Sequence of chain 1.F:
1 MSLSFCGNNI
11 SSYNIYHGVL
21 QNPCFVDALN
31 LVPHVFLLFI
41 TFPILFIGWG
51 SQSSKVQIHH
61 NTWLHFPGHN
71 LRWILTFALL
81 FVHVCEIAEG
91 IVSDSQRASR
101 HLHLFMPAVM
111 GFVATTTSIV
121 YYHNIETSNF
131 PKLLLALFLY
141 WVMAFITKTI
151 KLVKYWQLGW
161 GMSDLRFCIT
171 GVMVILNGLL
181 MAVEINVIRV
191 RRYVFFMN

Binding-site contacts:
Ligand atom N2 contacts residue ASN9 of chain 1.F at 2.9 Å (h-bond).
Ligand atom O5 contacts residue ASN9 of chain 1.F at 2.2 Å (h-bond).
Ligand atom C6 contacts residue ASN9 of chain 1.F at 4.2 Å.
Ligand atom C2 contacts residue ASN9 of chain 1.F at 2.5 Å.
Ligand atom C5 contacts residue ASN9 of chain 1.F at 3.0 Å.
Ligand atom C4 contacts residue ASN9 of chain 1.F at 3.7 Å.
Ligand atom C1 contacts residue ASN9 of chain 1.F at 1.4 Å.
Ligand atom O7 contacts residue ASN9 of chain 1.F at 2.9 Å (h-bond).
Ligand atom C3 contacts residue ASN9 of chain 1.F at 3.3 Å.
Ligand atom C7 contacts residue ASN9 of chain 1.F at 3.2 Å.

This small molecule binds to this protein.
Small molecule (SMILES): CC(=O)N[C@H]1[C@H](O[C@H]2[C@H](O)[C@@H](NC(C)=O)CO[C@@H]2CO)O[C@H](CO)[C@@H](O)[C@@H]1O